Sequence of chain 4.B:
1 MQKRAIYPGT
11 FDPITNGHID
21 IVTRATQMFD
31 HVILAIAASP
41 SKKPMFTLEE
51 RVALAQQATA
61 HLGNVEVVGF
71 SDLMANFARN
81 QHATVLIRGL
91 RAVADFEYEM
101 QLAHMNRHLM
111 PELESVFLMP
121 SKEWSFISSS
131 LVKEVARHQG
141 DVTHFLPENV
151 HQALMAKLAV

Binding-site contacts:
Ligand atom O1 contacts residue MET74 of chain 4.B at 3.8 Å.
Ligand atom N6 contacts residue LEU73 of chain 4.B at 3.4 Å.
Ligand atom N1 contacts residue ALA38 of chain 4.B at 3.5 Å (h-bond).
Ligand atom C21 contacts residue LEU73 of chain 4.B at 3.7 Å (hydrophobic).
Ligand atom C5 contacts residue ARG88 of chain 4.B at 3.5 Å.
Ligand atom C13 contacts residue ASP72 of chain 4.B at 3.7 Å.
Ligand atom C16 contacts residue HIS138 of chain 9.B at 3.9 Å.
Ligand atom C contacts residue ARG88 of chain 4.B at 3.6 Å.
Ligand atom C2 contacts residue MET74 of chain 4.B at 3.7 Å (hydrophobic).
Ligand atom C1 contacts residue LEU102 of chain 4.B at 3.8 Å (hydrophobic).
Ligand atom N2 contacts residue MET74 of chain 4.B at 3.8 Å.
Ligand atom C6 contacts residue ARG88 of chain 4.B at 3.6 Å.
Ligand atom C1 contacts residue MET74 of chain 4.B at 3.8 Å (hydrophobic).
Ligand atom N2 contacts residue ASP72 of chain 4.B at 3.0 Å (salt-bridge).
Ligand atom C8 contacts residue ALA37 of chain 4.B at 3.6 Å (hydrophobic).
Ligand atom N6 contacts residue MET74 of chain 4.B at 2.8 Å (h-bond).
Ligand atom N5 contacts residue LEU73 of chain 4.B at 3.6 Å.
Ligand atom C14 contacts residue PHE70 of chain 4.B at 3.8 Å (hydrophobic).
Ligand atom C12 contacts residue ALA37 of chain 4.B at 3.8 Å (hydrophobic).
Ligand atom C7 contacts residue ALA37 of chain 4.B at 3.7 Å (hydrophobic).
Ligand atom C20 contacts residue ASN106 of chain 4.B at 3.6 Å.
Ligand atom C16 contacts residue MET74 of chain 4.B at 3.8 Å (hydrophobic).
Ligand atom O3 contacts residue GLU134 of chain 9.B at 3.6 Å.
Ligand atom O1 contacts residue LEU102 of chain 4.B at 3.6 Å.
Ligand atom C15 contacts residue SER71 of chain 4.B at 3.7 Å.
Ligand atom N2 contacts residue LEU73 of chain 4.B at 3.8 Å.
Ligand atom C13 contacts residue HIS138 of chain 9.B at 3.7 Å.
Ligand atom N1 contacts residue SER39 of chain 4.B at 2.9 Å (h-bond).
Ligand atom O1 contacts residue ASN106 of chain 4.B at 3.2 Å (h-bond).
Ligand atom C20 contacts residue VAL135 of chain 9.B at 3.8 Å (hydrophobic).
Ligand atom C14 contacts residue SER71 of chain 4.B at 3.4 Å.
Ligand atom O contacts residue ARG88 of chain 4.B at 3.5 Å (salt-bridge).
Ligand atom C15 contacts residue PHE70 of chain 4.B at 3.7 Å (hydrophobic).
Ligand atom C contacts residue ASN106 of chain 4.B at 3.5 Å.
Ligand atom C8 contacts residue THR10 of chain 4.B at 3.7 Å.
Ligand atom N3 contacts residue HIS138 of chain 9.B at 3.5 Å (h-bond).
Ligand atom C6 contacts residue PRO8 of chain 4.B at 3.8 Å (hydrophobic).
Ligand atom C9 contacts residue ALA37 of chain 4.B at 3.8 Å (hydrophobic).
Ligand atom C14 contacts residue ASP72 of chain 4.B at 3.2 Å.
Ligand atom C21 contacts residue MET74 of chain 4.B at 3.9 Å (hydrophobic).

This protein binds this small molecule.
Small molecule (SMILES): COC(=O)N1CCC(Oc2cccc([C@@H](CC#N)Nc3nc4n(n3)C(=O)CC(C)=N4)c2)CC1

Sequence of chain 9.B:
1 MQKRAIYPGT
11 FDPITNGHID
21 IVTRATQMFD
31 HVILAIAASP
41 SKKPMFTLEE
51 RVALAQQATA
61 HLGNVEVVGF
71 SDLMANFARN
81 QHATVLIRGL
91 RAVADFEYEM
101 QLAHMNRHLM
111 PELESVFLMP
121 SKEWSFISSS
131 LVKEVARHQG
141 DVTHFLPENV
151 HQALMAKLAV